Sequence of chain 1.E:
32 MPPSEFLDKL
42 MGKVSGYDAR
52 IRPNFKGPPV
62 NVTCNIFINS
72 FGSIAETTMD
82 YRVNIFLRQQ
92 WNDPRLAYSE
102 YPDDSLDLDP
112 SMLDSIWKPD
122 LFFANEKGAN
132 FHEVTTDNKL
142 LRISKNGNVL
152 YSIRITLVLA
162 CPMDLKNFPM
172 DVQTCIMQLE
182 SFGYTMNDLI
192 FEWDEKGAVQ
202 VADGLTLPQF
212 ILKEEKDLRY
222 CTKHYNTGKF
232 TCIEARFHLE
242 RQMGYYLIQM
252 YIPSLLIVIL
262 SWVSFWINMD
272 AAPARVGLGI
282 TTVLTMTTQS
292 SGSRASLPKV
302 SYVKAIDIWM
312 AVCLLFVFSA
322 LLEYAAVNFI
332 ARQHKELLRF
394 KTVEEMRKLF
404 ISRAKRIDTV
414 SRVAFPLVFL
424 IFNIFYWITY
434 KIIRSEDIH

The small molecule below binds the protein below.
Small molecule (SMILES): NCC(=O)O

Sequence of chain 1.A:
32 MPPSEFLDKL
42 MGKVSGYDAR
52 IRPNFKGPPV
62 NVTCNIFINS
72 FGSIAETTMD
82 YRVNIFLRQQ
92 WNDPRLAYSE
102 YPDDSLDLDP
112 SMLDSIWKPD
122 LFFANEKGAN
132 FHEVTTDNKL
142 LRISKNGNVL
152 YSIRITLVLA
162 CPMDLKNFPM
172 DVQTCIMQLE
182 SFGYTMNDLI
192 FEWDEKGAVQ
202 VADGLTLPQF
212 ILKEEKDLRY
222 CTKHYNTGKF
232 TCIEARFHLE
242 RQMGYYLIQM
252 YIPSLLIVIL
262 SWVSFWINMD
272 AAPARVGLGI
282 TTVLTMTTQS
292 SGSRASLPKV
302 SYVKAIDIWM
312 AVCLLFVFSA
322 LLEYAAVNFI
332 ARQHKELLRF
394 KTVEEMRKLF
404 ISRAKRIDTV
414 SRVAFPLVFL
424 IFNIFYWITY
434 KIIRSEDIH

Binding-site contacts:
Ligand atom C contacts residue THR228 of chain 1.E at 4.0 Å.
Ligand atom OXT contacts residue LEU141 of chain 1.A at 4.5 Å.
Ligand atom C contacts residue SER153 of chain 1.A at 3.8 Å.
Ligand atom CA contacts residue PHE231 of chain 1.E at 3.9 Å (hydrophobic).
Ligand atom O contacts residue ARG89 of chain 1.A at 3.0 Å (salt-bridge).
Ligand atom OXT contacts residue SER153 of chain 1.A at 2.7 Å (h-bond).
Ligand atom O contacts residue PHE87 of chain 1.A at 4.4 Å.
Ligand atom C contacts residue PHE87 of chain 1.A at 3.7 Å (hydrophobic).
Ligand atom N contacts residue PHE183 of chain 1.E at 3.0 Å (h-bond).
Ligand atom C contacts residue ARG89 of chain 1.A at 3.7 Å.
Ligand atom CA contacts residue PHE87 of chain 1.A at 4.0 Å (hydrophobic).
Ligand atom N contacts residue PHE87 of chain 1.A at 4.1 Å.
Ligand atom CA contacts residue PHE183 of chain 1.E at 4.0 Å (hydrophobic).
Ligand atom OXT contacts residue ARG89 of chain 1.A at 3.6 Å.
Ligand atom O contacts residue SER153 of chain 1.A at 4.4 Å.
Ligand atom N contacts residue PHE231 of chain 1.E at 4.4 Å.
Ligand atom CA contacts residue THR228 of chain 1.E at 4.3 Å.
Ligand atom O contacts residue THR228 of chain 1.E at 3.2 Å (h-bond).
Ligand atom N contacts residue SER153 of chain 1.A at 4.5 Å.
Ligand atom N contacts residue LEU141 of chain 1.A at 3.8 Å.
Ligand atom C contacts residue LEU141 of chain 1.A at 4.3 Å (hydrophobic).
Ligand atom OXT contacts residue PHE183 of chain 1.E at 3.9 Å.
Ligand atom CA contacts residue TYR226 of chain 1.E at 4.3 Å (hydrophobic).
Ligand atom CA contacts residue LEU141 of chain 1.A at 4.3 Å (hydrophobic).
Ligand atom OXT contacts residue PHE87 of chain 1.A at 3.2 Å.